Binding-site contacts:
Ligand atom C1 contacts residue ASN1095 of chain 1.A at 1.4 Å.
Ligand atom C7 contacts residue THR1097 of chain 1.A at 4.2 Å.
Ligand atom C7 contacts residue ASN1095 of chain 1.A at 3.4 Å.
Ligand atom C6 contacts residue HIS1098 of chain 1.A at 4.1 Å.
Ligand atom C8 contacts residue ASN1095 of chain 1.A at 4.2 Å.
Ligand atom C5 contacts residue PHE1100 of chain 1.A at 3.8 Å (hydrophobic).
Ligand atom N2 contacts residue THR1097 of chain 1.A at 3.1 Å (h-bond).
Ligand atom C1 contacts residue THR1097 of chain 1.A at 3.6 Å.
Ligand atom C2 contacts residue THR1097 of chain 1.A at 3.6 Å.
Ligand atom C6 contacts residue PHE1100 of chain 1.A at 3.5 Å (hydrophobic).
Ligand atom C8 contacts residue HIS1098 of chain 1.A at 4.2 Å.
Ligand atom O3 contacts residue THR1097 of chain 1.A at 4.4 Å.
Ligand atom C4 contacts residue HIS1098 of chain 1.A at 3.9 Å.
Ligand atom N2 contacts residue ASN1095 of chain 1.A at 2.9 Å (h-bond).
Ligand atom C7 contacts residue HIS1098 of chain 1.A at 4.2 Å.
Ligand atom C3 contacts residue ASN1095 of chain 1.A at 3.8 Å.
Ligand atom C4 contacts residue ASN1095 of chain 1.A at 4.2 Å.
Ligand atom C3 contacts residue HIS1098 of chain 1.A at 4.1 Å.
Ligand atom C1 contacts residue HIS1098 of chain 1.A at 4.5 Å.
Ligand atom C1 contacts residue PHE1100 of chain 1.A at 4.3 Å (hydrophobic).
Ligand atom O4 contacts residue HIS1098 of chain 1.A at 3.6 Å (h-bond).
Ligand atom C3 contacts residue THR1097 of chain 1.A at 3.6 Å.
Ligand atom O7 contacts residue ASN1095 of chain 1.A at 3.5 Å (h-bond).
Ligand atom O5 contacts residue PHE1100 of chain 1.A at 3.6 Å.
Ligand atom C5 contacts residue HIS1098 of chain 1.A at 3.4 Å.
Ligand atom C8 contacts residue THR1097 of chain 1.A at 4.1 Å.
Ligand atom N2 contacts residue HIS1098 of chain 1.A at 4.2 Å.
Ligand atom C5 contacts residue ASN1095 of chain 1.A at 3.7 Å.
Ligand atom C2 contacts residue ASN1095 of chain 1.A at 2.4 Å.
Ligand atom O5 contacts residue HIS1098 of chain 1.A at 4.3 Å.
Ligand atom O5 contacts residue ASN1095 of chain 1.A at 2.4 Å (h-bond).

Sequence of chain 1.A:
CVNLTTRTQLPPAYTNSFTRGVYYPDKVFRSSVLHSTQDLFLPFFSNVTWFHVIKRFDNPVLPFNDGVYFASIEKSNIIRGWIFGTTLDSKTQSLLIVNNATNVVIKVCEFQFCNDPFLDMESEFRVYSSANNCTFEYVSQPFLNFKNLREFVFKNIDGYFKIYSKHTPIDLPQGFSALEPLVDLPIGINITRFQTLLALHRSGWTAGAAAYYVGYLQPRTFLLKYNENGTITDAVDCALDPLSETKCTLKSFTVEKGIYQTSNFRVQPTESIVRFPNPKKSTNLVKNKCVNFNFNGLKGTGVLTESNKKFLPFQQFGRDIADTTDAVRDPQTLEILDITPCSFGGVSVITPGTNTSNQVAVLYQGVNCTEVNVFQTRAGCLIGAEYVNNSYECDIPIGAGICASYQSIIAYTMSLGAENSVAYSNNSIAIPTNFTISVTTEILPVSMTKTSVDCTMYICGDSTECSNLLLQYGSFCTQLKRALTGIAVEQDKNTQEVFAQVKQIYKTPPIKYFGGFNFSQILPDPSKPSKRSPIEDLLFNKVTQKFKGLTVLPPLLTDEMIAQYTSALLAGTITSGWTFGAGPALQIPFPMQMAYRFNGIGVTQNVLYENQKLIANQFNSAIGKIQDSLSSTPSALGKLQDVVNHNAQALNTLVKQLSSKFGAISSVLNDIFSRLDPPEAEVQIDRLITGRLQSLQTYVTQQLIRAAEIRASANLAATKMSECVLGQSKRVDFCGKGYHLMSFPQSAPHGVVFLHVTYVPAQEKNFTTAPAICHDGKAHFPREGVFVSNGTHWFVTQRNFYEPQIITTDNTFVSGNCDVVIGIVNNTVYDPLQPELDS

The protein below binds the small molecule below.
Small molecule (SMILES): CC(=O)N[C@H]1[C@H](O[C@H]2[C@H](O)[C@@H](NC(C)=O)CO[C@@H]2CO)O[C@H](CO)[C@@H](O)[C@@H]1O